Sequence of chain 1.A:
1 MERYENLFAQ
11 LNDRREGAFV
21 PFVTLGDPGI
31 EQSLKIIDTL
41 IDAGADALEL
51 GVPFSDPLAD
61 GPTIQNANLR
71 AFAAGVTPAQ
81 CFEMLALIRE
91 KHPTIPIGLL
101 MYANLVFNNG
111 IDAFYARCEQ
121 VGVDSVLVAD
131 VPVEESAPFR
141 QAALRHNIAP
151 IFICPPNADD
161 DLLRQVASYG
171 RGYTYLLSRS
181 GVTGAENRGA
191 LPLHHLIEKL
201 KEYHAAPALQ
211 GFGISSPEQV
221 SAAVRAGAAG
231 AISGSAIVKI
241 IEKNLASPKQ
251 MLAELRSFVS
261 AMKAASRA

Binding-site contacts:
Ligand atom O21 contacts residue GLU49 of chain 1.A at 3.2 Å.
Ligand atom O20 contacts residue THR183 of chain 1.A at 3.7 Å.
Ligand atom F9F contacts residue PRO18 of chain 1.B at 3.5 Å.
Ligand atom O18 contacts residue GLY234 of chain 1.A at 2.9 Å (h-bond).
Ligand atom O19 contacts residue GLY234 of chain 1.A at 3.7 Å.
Ligand atom O16 contacts residue PHE212 of chain 1.A at 3.6 Å.
Ligand atom C6 contacts residue THR183 of chain 1.A at 3.6 Å.
Ligand atom O19 contacts residue SER235 of chain 1.A at 2.6 Å (h-bond).
Ligand atom F9F contacts residue ALA59 of chain 1.A at 3.6 Å.
Ligand atom O16 contacts residue THR183 of chain 1.A at 3.6 Å.
Ligand atom O18 contacts residue SER235 of chain 1.A at 3.5 Å (h-bond).
Ligand atom F10 contacts residue ALA129 of chain 1.A at 3.4 Å.
Ligand atom C5 contacts residue THR183 of chain 1.A at 3.5 Å.
Ligand atom C5 contacts residue LEU100 of chain 1.A at 3.7 Å (hydrophobic).
Ligand atom O19 contacts residue ILE64 of chain 1.A at 3.5 Å.
Ligand atom C4 contacts residue TYR175 of chain 1.A at 3.8 Å (hydrophobic).
Ligand atom C14 contacts residue THR183 of chain 1.A at 3.1 Å.
Ligand atom C3 contacts residue TYR175 of chain 1.A at 3.4 Å (hydrophobic).
Ligand atom O22 contacts residue TYR175 of chain 1.A at 2.7 Å (h-bond).
Ligand atom C4 contacts residue LEU100 of chain 1.A at 3.7 Å (hydrophobic).
Ligand atom S12 contacts residue TYR175 of chain 1.A at 3.7 Å.
Ligand atom F9F contacts residue ALA129 of chain 1.A at 3.3 Å.
Ligand atom O19 contacts residue THR183 of chain 1.A at 3.4 Å.
Ligand atom O21 contacts residue PHE22 of chain 1.A at 3.3 Å.
Ligand atom O21 contacts residue LEU100 of chain 1.A at 3.4 Å.
Ligand atom O7 contacts residue ALA59 of chain 1.A at 3.4 Å.
Ligand atom O20 contacts residue GLY213 of chain 1.A at 2.7 Å (h-bond).
Ligand atom O20 contacts residue PHE212 of chain 1.A at 3.5 Å.
Ligand atom O20 contacts residue GLY184 of chain 1.A at 2.8 Å (h-bond).
Ligand atom O22 contacts residue ILE232 of chain 1.A at 3.6 Å.
Ligand atom F10 contacts residue ILE153 of chain 1.A at 3.5 Å.
Ligand atom C3 contacts residue LEU127 of chain 1.A at 3.6 Å (hydrophobic).
Ligand atom F10 contacts residue LEU127 of chain 1.A at 3.5 Å.
Ligand atom O7 contacts residue ALA129 of chain 1.A at 3.7 Å.
Ligand atom C2 contacts residue PHE212 of chain 1.A at 3.7 Å (hydrophobic).
Ligand atom P17 contacts residue GLY184 of chain 1.A at 3.7 Å.
Ligand atom O19 contacts residue GLY184 of chain 1.A at 3.6 Å.
Ligand atom F11 contacts residue ILE153 of chain 1.A at 3.6 Å.
Ligand atom P17 contacts residue SER235 of chain 1.A at 3.6 Å.
Ligand atom C1 contacts residue PHE212 of chain 1.A at 3.6 Å (hydrophobic).

A protein and the small-molecule ligand that binds it are described below.
Small molecule (SMILES): O=P(O)(O)OCCNS(=O)(=O)c1ccc(OC(F)(F)F)cc1

Sequence of chain 1.B:
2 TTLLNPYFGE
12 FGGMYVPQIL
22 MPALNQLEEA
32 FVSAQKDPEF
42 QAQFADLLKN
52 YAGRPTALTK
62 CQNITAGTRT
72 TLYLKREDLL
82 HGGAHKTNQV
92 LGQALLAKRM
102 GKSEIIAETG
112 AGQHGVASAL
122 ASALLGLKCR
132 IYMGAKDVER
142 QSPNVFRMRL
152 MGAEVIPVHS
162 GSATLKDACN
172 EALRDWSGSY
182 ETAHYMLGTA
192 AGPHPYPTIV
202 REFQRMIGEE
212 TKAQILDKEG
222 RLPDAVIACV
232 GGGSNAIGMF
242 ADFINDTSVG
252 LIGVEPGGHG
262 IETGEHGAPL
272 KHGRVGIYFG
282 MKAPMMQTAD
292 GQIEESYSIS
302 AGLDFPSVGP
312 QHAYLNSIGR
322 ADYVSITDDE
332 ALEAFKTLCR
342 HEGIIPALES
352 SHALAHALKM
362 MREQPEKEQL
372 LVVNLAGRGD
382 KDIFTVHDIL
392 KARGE